Sequence of chain 1.A:
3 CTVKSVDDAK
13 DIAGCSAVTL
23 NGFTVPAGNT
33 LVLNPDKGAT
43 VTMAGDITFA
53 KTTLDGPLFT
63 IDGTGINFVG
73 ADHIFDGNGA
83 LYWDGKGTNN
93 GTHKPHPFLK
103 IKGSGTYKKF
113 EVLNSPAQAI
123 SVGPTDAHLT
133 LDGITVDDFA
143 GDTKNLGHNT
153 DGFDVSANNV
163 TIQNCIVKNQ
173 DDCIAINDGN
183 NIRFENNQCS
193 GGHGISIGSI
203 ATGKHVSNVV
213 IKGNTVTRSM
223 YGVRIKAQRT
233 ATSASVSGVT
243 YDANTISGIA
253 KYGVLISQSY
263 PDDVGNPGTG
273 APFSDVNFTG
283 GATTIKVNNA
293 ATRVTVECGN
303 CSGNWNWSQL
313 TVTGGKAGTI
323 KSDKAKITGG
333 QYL

Binding-site contacts:
Ligand atom O7 contacts residue ASN92 of chain 1.A at 4.3 Å.
Ligand atom C6 contacts residue LYS88 of chain 1.A at 4.3 Å.
Ligand atom C4 contacts residue ASN92 of chain 1.A at 4.1 Å.
Ligand atom O5 contacts residue ASN92 of chain 1.A at 2.4 Å (h-bond).
Ligand atom C7 contacts residue ASN92 of chain 1.A at 3.8 Å.
Ligand atom C5 contacts residue ASN92 of chain 1.A at 3.7 Å.
Ligand atom C3 contacts residue ASN92 of chain 1.A at 3.6 Å.
Ligand atom N2 contacts residue ASN92 of chain 1.A at 2.7 Å (h-bond).
Ligand atom O6 contacts residue LYS88 of chain 1.A at 3.3 Å (salt-bridge).
Ligand atom C2 contacts residue ASN92 of chain 1.A at 2.3 Å.
Ligand atom C1 contacts residue ASN92 of chain 1.A at 1.5 Å.
Ligand atom O5 contacts residue LYS88 of chain 1.A at 3.8 Å.

The protein below binds the small molecule below.
Small molecule (SMILES): CC(=O)N[C@@H]1[C@@H](O)[C@H](O)[C@@H](CO)O[C@H]1O